Sequence of chain 1.L:
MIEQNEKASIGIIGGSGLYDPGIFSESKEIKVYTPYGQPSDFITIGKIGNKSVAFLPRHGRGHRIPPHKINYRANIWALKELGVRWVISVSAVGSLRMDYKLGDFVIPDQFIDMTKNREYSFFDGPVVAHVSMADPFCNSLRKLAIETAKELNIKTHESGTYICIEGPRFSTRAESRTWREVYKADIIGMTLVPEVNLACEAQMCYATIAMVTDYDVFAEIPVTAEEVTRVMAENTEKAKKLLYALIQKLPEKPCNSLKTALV

This protein binds this small molecule.
Small molecule (SMILES): CSC[C@H]1O[C@@H](n2cnc3c(N)ncnc32)[C@H](O)[C@@H]1O

Binding-site contacts:
Ligand atom C4' contacts residue SER16 of chain 1.K at 3.8 Å.
Ligand atom N6 contacts residue ASP216 of chain 1.K at 2.9 Å (salt-bridge).
Ligand atom C5 contacts residue ASP214 of chain 1.K at 3.8 Å.
Ligand atom C5' contacts residue HIS130 of chain 1.L at 3.3 Å.
Ligand atom CS contacts residue SER16 of chain 1.K at 3.5 Å.
Ligand atom O2' contacts residue SO41 of chain 1.PA at 2.8 Å (h-bond).
Ligand atom O3' contacts residue SO41 of chain 1.PA at 2.6 Å (h-bond).
Ligand atom C8 contacts residue ASP214 of chain 1.K at 3.4 Å.
Ligand atom C5 contacts residue ILE188 of chain 1.K at 3.7 Å (hydrophobic).
Ligand atom N3 contacts residue MET190 of chain 1.K at 3.7 Å.
Ligand atom C8 contacts residue ALA92 of chain 1.K at 3.8 Å (hydrophobic).
Ligand atom N9 contacts residue ALA92 of chain 1.K at 3.7 Å.
Ligand atom C6 contacts residue ILE188 of chain 1.K at 3.7 Å (hydrophobic).
Ligand atom N6 contacts residue ASP214 of chain 1.K at 2.9 Å (salt-bridge).
Ligand atom C3' contacts residue SO41 of chain 1.PA at 3.5 Å.
Ligand atom N6 contacts residue GLY94 of chain 1.K at 3.7 Å.
Ligand atom O3' contacts residue PRO67 of chain 1.K at 3.5 Å.
Ligand atom N6 contacts residue ILE188 of chain 1.K at 3.6 Å.
Ligand atom O2' contacts residue MET190 of chain 1.K at 3.0 Å (h-bond).
Ligand atom N1 contacts residue ILE188 of chain 1.K at 3.7 Å.
Ligand atom N7 contacts residue GLY94 of chain 1.K at 3.3 Å (h-bond).
Ligand atom CS contacts residue VAL228 of chain 1.K at 3.8 Å (hydrophobic).
Ligand atom N1 contacts residue PHE170 of chain 1.K at 3.7 Å.
Ligand atom N7 contacts residue VAL93 of chain 1.K at 3.6 Å.
Ligand atom C8 contacts residue THR213 of chain 1.K at 3.8 Å.
Ligand atom S5' contacts residue HIS130 of chain 1.L at 3.8 Å.
Ligand atom C5 contacts residue PHE170 of chain 1.K at 3.8 Å (hydrophobic).
Ligand atom C2 contacts residue MET190 of chain 1.K at 3.7 Å (hydrophobic).
Ligand atom C2' contacts residue SO41 of chain 1.PA at 3.7 Å.
Ligand atom C4 contacts residue PHE170 of chain 1.K at 3.8 Å (hydrophobic).
Ligand atom S5' contacts residue VAL228 of chain 1.K at 3.8 Å.
Ligand atom S5' contacts residue ALA225 of chain 1.K at 3.8 Å.
Ligand atom C5 contacts residue GLY94 of chain 1.K at 3.6 Å.
Ligand atom N7 contacts residue ASP214 of chain 1.K at 2.6 Å (salt-bridge).
Ligand atom C1' contacts residue ALA92 of chain 1.K at 3.4 Å (hydrophobic).
Ligand atom N3 contacts residue GLY189 of chain 1.K at 3.5 Å.
Ligand atom C4 contacts residue ILE188 of chain 1.K at 3.7 Å (hydrophobic).
Ligand atom C8 contacts residue VAL228 of chain 1.K at 3.8 Å (hydrophobic).
Ligand atom C4' contacts residue SO41 of chain 1.PA at 3.6 Å.
Ligand atom O3' contacts residue HIS59 of chain 1.K at 3.6 Å.

Sequence of chain 1.K:
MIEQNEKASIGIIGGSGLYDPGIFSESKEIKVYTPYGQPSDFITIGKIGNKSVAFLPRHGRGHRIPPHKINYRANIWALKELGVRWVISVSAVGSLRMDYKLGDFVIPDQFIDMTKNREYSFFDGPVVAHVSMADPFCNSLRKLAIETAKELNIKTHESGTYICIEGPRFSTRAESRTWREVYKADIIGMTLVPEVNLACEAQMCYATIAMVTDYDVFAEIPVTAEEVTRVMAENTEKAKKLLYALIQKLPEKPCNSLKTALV